Binding-site contacts:
Ligand atom C1 contacts residue ASN165 of chain 1.B at 1.4 Å.
Ligand atom C8 contacts residue ILE468 of chain 1.A at 4.0 Å (hydrophobic).
Ligand atom C8 contacts residue ALA352 of chain 1.A at 4.1 Å (hydrophobic).
Ligand atom C8 contacts residue ASN165 of chain 1.B at 3.8 Å.
Ligand atom O6 contacts residue ASN165 of chain 1.B at 4.4 Å.
Ligand atom C4 contacts residue ASN165 of chain 1.B at 4.2 Å.
Ligand atom O5 contacts residue ASN165 of chain 1.B at 2.4 Å (h-bond).
Ligand atom O7 contacts residue TYR351 of chain 1.A at 3.0 Å (h-bond).
Ligand atom C5 contacts residue ASN165 of chain 1.B at 3.7 Å.
Ligand atom C8 contacts residue TYR351 of chain 1.A at 4.3 Å (hydrophobic).
Ligand atom C7 contacts residue TYR351 of chain 1.A at 3.7 Å (hydrophobic).
Ligand atom O7 contacts residue ASN165 of chain 1.B at 3.6 Å (h-bond).
Ligand atom C3 contacts residue ASN165 of chain 1.B at 3.8 Å.
Ligand atom C7 contacts residue ASN165 of chain 1.B at 3.2 Å.
Ligand atom C2 contacts residue ASN165 of chain 1.B at 2.5 Å.
Ligand atom O7 contacts residue ILE468 of chain 1.A at 4.2 Å.
Ligand atom N2 contacts residue ASN165 of chain 1.B at 2.9 Å (h-bond).

Sequence of chain 1.B:
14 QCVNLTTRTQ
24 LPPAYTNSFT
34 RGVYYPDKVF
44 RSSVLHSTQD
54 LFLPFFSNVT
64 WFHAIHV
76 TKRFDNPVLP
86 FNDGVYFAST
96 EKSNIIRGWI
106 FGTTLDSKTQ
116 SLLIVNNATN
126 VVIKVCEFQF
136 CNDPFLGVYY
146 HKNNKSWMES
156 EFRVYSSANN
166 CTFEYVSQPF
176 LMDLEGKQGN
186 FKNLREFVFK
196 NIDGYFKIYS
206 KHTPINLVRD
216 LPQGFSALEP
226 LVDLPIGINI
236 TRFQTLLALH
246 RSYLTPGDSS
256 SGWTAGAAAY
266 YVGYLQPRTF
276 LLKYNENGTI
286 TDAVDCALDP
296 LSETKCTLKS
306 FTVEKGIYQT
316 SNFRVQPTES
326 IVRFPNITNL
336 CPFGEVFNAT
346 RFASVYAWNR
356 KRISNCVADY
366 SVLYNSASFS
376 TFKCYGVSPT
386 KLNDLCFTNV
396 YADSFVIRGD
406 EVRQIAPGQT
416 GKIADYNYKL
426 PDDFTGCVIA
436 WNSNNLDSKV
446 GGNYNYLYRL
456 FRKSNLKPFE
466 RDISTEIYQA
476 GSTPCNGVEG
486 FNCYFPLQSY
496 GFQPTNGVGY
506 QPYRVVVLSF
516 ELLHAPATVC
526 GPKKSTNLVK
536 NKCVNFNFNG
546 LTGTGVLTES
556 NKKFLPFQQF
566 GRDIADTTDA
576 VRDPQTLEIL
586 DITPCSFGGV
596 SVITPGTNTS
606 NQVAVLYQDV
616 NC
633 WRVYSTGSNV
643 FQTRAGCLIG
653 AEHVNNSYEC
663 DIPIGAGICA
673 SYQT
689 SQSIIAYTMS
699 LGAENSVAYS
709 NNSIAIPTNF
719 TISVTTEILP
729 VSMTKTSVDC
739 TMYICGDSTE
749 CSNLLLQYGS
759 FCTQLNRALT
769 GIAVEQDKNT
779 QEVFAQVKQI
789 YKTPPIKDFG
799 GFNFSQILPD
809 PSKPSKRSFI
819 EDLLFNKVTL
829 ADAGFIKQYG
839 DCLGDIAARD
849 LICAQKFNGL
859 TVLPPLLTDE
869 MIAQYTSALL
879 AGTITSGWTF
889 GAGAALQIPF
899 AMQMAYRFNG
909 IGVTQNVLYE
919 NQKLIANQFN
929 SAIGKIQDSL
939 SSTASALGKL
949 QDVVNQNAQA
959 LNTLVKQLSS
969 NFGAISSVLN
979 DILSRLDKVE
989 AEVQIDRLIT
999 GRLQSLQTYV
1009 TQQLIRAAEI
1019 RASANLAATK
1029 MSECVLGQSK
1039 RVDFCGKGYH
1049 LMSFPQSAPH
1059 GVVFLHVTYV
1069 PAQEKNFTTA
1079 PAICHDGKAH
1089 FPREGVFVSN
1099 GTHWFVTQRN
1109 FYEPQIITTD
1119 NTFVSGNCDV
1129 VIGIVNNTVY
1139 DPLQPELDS

Sequence of chain 1.A:
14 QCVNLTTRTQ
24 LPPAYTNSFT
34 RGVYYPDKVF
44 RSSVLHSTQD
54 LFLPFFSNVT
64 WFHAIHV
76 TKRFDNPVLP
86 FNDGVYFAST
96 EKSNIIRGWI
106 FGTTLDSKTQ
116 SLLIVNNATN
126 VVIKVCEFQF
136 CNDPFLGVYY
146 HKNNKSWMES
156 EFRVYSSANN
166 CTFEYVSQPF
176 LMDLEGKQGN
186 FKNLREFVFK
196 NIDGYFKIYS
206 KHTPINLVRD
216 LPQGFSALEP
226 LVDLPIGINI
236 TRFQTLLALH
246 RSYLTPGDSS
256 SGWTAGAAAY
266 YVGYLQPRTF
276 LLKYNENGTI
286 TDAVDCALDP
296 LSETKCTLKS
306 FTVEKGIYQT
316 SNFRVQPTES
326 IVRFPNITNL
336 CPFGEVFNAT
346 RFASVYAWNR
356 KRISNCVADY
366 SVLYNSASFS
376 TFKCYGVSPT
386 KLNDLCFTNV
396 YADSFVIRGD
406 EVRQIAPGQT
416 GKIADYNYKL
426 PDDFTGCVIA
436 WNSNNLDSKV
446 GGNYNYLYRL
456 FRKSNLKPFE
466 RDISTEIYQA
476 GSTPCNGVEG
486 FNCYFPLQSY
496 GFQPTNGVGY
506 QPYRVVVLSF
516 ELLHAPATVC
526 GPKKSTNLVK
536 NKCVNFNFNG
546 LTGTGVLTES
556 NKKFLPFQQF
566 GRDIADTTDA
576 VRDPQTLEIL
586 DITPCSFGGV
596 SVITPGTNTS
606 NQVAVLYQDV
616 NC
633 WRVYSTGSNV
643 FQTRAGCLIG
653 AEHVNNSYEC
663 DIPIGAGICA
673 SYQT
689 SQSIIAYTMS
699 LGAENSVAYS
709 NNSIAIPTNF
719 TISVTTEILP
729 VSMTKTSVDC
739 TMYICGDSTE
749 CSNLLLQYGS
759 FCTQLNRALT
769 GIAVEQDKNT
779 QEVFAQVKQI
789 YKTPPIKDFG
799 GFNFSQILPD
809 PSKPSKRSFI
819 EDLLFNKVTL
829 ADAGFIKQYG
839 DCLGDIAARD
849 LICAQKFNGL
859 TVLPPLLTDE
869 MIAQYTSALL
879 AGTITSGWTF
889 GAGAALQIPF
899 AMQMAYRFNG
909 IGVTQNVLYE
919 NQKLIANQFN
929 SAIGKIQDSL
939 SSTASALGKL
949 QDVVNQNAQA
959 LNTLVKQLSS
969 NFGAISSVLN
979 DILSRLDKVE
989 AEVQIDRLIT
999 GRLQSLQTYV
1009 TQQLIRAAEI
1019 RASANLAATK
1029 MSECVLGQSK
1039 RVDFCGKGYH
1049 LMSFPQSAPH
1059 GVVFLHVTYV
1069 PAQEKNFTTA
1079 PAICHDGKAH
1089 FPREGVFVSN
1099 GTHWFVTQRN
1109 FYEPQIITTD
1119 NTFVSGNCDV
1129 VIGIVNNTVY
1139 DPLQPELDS

A protein and the small-molecule ligand that binds it are described below.
Small molecule (SMILES): CC(=O)N[C@H]1[C@H](O[C@H]2[C@H](O)[C@@H](NC(C)=O)CO[C@@H]2CO)O[C@H](CO)[C@@H](O)[C@@H]1O